Sequence of chain 18.C:
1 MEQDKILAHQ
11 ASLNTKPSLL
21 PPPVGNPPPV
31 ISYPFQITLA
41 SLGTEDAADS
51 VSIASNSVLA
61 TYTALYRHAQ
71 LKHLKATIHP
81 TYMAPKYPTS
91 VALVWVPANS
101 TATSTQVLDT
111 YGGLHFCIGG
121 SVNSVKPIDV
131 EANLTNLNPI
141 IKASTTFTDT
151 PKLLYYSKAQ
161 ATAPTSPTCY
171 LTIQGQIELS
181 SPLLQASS

Sequence of chain 17.C:
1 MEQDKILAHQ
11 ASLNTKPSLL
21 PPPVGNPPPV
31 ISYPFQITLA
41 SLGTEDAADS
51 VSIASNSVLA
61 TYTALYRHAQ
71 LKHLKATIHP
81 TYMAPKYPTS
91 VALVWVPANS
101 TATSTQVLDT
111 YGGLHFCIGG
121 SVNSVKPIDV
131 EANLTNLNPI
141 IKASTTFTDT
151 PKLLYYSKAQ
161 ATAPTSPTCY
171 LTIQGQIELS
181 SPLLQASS

Binding-site contacts:
Ligand atom N3 contacts residue GLY113 of chain 17.C at 2.1 Å.
Ligand atom C4 contacts residue GLY113 of chain 17.C at 1.2 Å.
Ligand atom C2 contacts residue LEU93 of chain 17.C at 2.0 Å (hydrophobic).
Ligand atom O4 contacts residue GLY113 of chain 17.C at 2.0 Å.
Ligand atom C5 contacts residue VAL94 of chain 17.C at 2.5 Å (hydrophobic).
Ligand atom C6 contacts residue GLY113 of chain 17.C at 1.8 Å.
Ligand atom OP1 contacts residue ASN136 of chain 17.C at 2.4 Å (h-bond).
Ligand atom C4' contacts residue TRP95 of chain 17.C at 3.0 Å (hydrophobic).
Ligand atom N3 contacts residue VAL107 of chain 17.C at 2.9 Å.
Ligand atom C4 contacts residue VAL94 of chain 17.C at 2.8 Å (hydrophobic).
Ligand atom N1 contacts residue VAL94 of chain 17.C at 1.9 Å.
Ligand atom N3 contacts residue LEU114 of chain 17.C at 2.9 Å (h-bond).
Ligand atom C1' contacts residue VAL94 of chain 17.C at 2.6 Å (hydrophobic).
Ligand atom C6 contacts residue TYR111 of chain 17.C at 3.1 Å (hydrophobic).
Ligand atom O4' contacts residue TRP95 of chain 17.C at 2.8 Å (h-bond).
Ligand atom O5' contacts residue ASN133 of chain 17.C at 2.9 Å (h-bond).
Ligand atom O2' contacts residue TRP95 of chain 17.C at 2.5 Å.
Ligand atom N1 contacts residue GLY112 of chain 17.C at 2.9 Å (h-bond).
Ligand atom C2 contacts residue VAL94 of chain 17.C at 1.7 Å (hydrophobic).
Ligand atom N3 contacts residue LEU93 of chain 17.C at 1.6 Å (h-bond).
Ligand atom C6 contacts residue GLY112 of chain 17.C at 2.2 Å.
Ligand atom O3' contacts residue GLU131 of chain 17.C at 2.8 Å (salt-bridge).
Ligand atom O2 contacts residue LEU93 of chain 17.C at 1.9 Å (h-bond).
Ligand atom C5 contacts residue GLY112 of chain 17.C at 2.6 Å.
Ligand atom C4 contacts residue LEU93 of chain 17.C at 2.9 Å (hydrophobic).
Ligand atom C4 contacts residue LEU114 of chain 17.C at 2.8 Å (hydrophobic).
Ligand atom O2 contacts residue VAL94 of chain 17.C at 1.5 Å.
Ligand atom C2 contacts residue GLY113 of chain 17.C at 2.8 Å.
Ligand atom C6 contacts residue VAL94 of chain 17.C at 1.8 Å (hydrophobic).
Ligand atom OP2 contacts residue ASN133 of chain 17.C at 2.5 Å.
Ligand atom N1 contacts residue GLY113 of chain 17.C at 2.8 Å.
Ligand atom O4 contacts residue GLU131 of chain 17.C at 2.6 Å (salt-bridge).
Ligand atom C5 contacts residue GLY113 of chain 17.C at 1.2 Å.
Ligand atom O4 contacts residue LEU114 of chain 17.C at 2.8 Å (h-bond).
Ligand atom N3 contacts residue VAL94 of chain 17.C at 2.3 Å.
Ligand atom O4 contacts residue VAL107 of chain 17.C at 1.8 Å.
Ligand atom C4 contacts residue VAL107 of chain 17.C at 2.6 Å (hydrophobic).
Ligand atom O4' contacts residue VAL94 of chain 17.C at 2.7 Å.
Ligand atom C5 contacts residue THR110 of chain 17.C at 2.9 Å.
Ligand atom C1' contacts residue TRP95 of chain 17.C at 2.4 Å (hydrophobic).

The small molecule below binds the protein below.
Small molecule (SMILES): O=c1ccn([C@@H]2O[C@H](CO[P](=O)(O)O[C@H]3[C@@H](O)[C@H](n4ccc(=O)[nH]c4=O)O[C@@H]3COP(=O)(O)O)[C@@H](O)[C@H]2O)c(=O)[nH]1

Sequence of chain 17.D:
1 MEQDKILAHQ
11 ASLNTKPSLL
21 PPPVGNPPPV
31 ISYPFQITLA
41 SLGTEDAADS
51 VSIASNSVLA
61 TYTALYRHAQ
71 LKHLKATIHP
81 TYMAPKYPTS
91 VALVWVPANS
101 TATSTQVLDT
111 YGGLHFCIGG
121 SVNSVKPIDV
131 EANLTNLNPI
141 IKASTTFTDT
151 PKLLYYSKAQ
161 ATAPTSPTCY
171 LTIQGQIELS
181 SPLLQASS